Sequence of chain 1.D:
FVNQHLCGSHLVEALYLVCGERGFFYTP

Sequence of chain 3.D:
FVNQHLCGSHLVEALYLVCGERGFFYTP

This protein binds this small molecule.
Small molecule (SMILES): Oc1cccc(O)c1

Sequence of chain 3.B:
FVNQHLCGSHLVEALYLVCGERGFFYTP

Binding-site contacts:
Ligand atom O1 contacts residue HIS5 of chain 3.D at 3.2 Å (h-bond).
Ligand atom C2 contacts residue HIS5 of chain 3.D at 3.7 Å.
Ligand atom C4 contacts residue CYS6 of chain 1.C at 3.1 Å (hydrophobic).
Ligand atom C3 contacts residue HIS5 of chain 3.D at 4.2 Å.
Ligand atom C5 contacts residue HIS10 of chain 1.D at 4.1 Å.
Ligand atom C6 contacts residue LEU6 of chain 3.D at 4.4 Å (hydrophobic).
Ligand atom C6 contacts residue LEU11 of chain 1.D at 4.1 Å (hydrophobic).
Ligand atom C4 contacts residue CYS7 of chain 1.D at 4.0 Å (hydrophobic).
Ligand atom O1 contacts residue LEU16 of chain 1.C at 4.0 Å.
Ligand atom O3 contacts residue ILE10 of chain 1.C at 3.5 Å.
Ligand atom C5 contacts residue LEU6 of chain 3.D at 3.8 Å (hydrophobic).
Ligand atom C6 contacts residue ALA14 of chain 1.D at 4.3 Å (hydrophobic).
Ligand atom O1 contacts residue LEU17 of chain 3.B at 3.3 Å.
Ligand atom C3 contacts residue CYS11 of chain 1.C at 3.9 Å (hydrophobic).
Ligand atom C5 contacts residue LEU11 of chain 1.D at 4.0 Å (hydrophobic).
Ligand atom C3 contacts residue CYS6 of chain 1.C at 3.2 Å (hydrophobic).
Ligand atom C6 contacts residue HIS5 of chain 3.D at 4.1 Å.
Ligand atom C4 contacts residue LEU6 of chain 3.D at 4.2 Å (hydrophobic).
Ligand atom C3 contacts residue LEU11 of chain 1.D at 4.5 Å (hydrophobic).
Ligand atom C1 contacts residue LEU17 of chain 3.B at 4.5 Å (hydrophobic).
Ligand atom C4 contacts residue LEU11 of chain 1.D at 4.2 Å (hydrophobic).
Ligand atom O3 contacts residue VAL2 of chain 3.D at 4.1 Å.
Ligand atom O1 contacts residue ALA14 of chain 1.D at 3.5 Å.
Ligand atom C1 contacts residue ALA14 of chain 1.D at 4.1 Å (hydrophobic).
Ligand atom O3 contacts residue CYS11 of chain 1.C at 2.8 Å (h-bond).
Ligand atom C5 contacts residue CYS7 of chain 1.D at 4.2 Å (hydrophobic).
Ligand atom C6 contacts residue HIS10 of chain 1.D at 4.0 Å.
Ligand atom C2 contacts residue CYS11 of chain 1.C at 3.6 Å (hydrophobic).
Ligand atom O3 contacts residue SER9 of chain 1.C at 3.2 Å (h-bond).
Ligand atom C5 contacts residue CYS6 of chain 1.C at 4.4 Å (hydrophobic).
Ligand atom C1 contacts residue HIS5 of chain 3.D at 3.4 Å.
Ligand atom O3 contacts residue CYS6 of chain 1.C at 2.5 Å (h-bond).
Ligand atom C1 contacts residue LEU16 of chain 1.C at 4.5 Å (hydrophobic).
Ligand atom O1 contacts residue CYS11 of chain 1.C at 4.4 Å.
Ligand atom C2 contacts residue ILE10 of chain 1.C at 4.5 Å (hydrophobic).

Sequence of chain 1.C:
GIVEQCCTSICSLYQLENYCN